Sequence of chain 37.C:
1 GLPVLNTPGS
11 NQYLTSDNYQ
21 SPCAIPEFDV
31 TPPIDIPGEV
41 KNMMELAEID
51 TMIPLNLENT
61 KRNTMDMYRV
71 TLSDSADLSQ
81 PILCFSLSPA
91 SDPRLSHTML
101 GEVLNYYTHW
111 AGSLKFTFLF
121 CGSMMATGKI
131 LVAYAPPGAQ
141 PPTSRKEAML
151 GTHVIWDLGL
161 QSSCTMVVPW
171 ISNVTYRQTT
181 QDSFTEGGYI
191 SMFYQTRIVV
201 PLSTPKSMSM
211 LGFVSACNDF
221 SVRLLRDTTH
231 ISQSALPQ

Sequence of chain 37.A:
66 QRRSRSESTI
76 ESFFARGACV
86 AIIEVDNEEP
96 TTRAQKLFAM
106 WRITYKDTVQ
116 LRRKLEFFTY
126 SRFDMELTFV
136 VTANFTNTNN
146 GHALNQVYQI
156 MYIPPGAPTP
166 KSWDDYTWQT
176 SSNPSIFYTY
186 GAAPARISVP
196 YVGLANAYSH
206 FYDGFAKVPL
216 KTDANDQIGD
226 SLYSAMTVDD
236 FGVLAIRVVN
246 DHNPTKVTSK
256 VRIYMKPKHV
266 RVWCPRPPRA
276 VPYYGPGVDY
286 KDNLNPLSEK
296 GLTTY

Binding-site contacts:
Ligand atom CAQ contacts residue PHE236 of chain 37.A at 3.5 Å (hydrophobic).
Ligand atom CAH contacts residue TYR110 of chain 37.A at 3.6 Å (hydrophobic).
Ligand atom OAV contacts residue ILE192 of chain 37.A at 3.1 Å.
Ligand atom CAK contacts residue TYR157 of chain 37.A at 3.6 Å (hydrophobic).
Ligand atom NBC contacts residue PHE236 of chain 37.A at 3.7 Å.
Ligand atom CAB contacts residue TYR203 of chain 37.A at 3.6 Å (hydrophobic).
Ligand atom CAX contacts residue PHE236 of chain 37.A at 3.3 Å (hydrophobic).
Ligand atom CAE contacts residue SER204 of chain 37.A at 3.4 Å.
Ligand atom CAE contacts residue TYR110 of chain 37.A at 3.8 Å (hydrophobic).
Ligand atom CAZ contacts residue VAL194 of chain 37.A at 3.9 Å (hydrophobic).
Ligand atom CAY contacts residue VAL194 of chain 37.A at 3.8 Å (hydrophobic).
Ligand atom NAT contacts residue TYR157 of chain 37.A at 3.4 Å.
Ligand atom CBA contacts residue TYR110 of chain 37.A at 3.4 Å (hydrophobic).
Ligand atom NAT contacts residue ILE192 of chain 37.A at 3.8 Å.
Ligand atom CAA contacts residue PRO179 of chain 37.A at 3.3 Å (hydrophobic).
Ligand atom NAU contacts residue LYS111 of chain 37.A at 3.5 Å (salt-bridge).
Ligand atom CAJ contacts residue VAL194 of chain 37.A at 3.6 Å (hydrophobic).
Ligand atom CAN contacts residue ILE108 of chain 37.A at 3.7 Å (hydrophobic).
Ligand atom NBD contacts residue PHE236 of chain 37.A at 3.6 Å.
Ligand atom CAL contacts residue MET130 of chain 37.A at 3.2 Å (hydrophobic).
Ligand atom CAJ contacts residue LEU132 of chain 37.A at 3.3 Å (hydrophobic).
Ligand atom CBB contacts residue MET130 of chain 37.A at 3.7 Å (hydrophobic).
Ligand atom CAL contacts residue LEU132 of chain 37.A at 3.9 Å (hydrophobic).
Ligand atom CAS contacts residue TYR203 of chain 37.A at 3.7 Å (hydrophobic).
Ligand atom CAM contacts residue TYR157 of chain 37.A at 3.8 Å (hydrophobic).
Ligand atom CAF contacts residue LYS111 of chain 37.A at 3.6 Å.
Ligand atom CAA contacts residue SER180 of chain 37.A at 3.6 Å.
Ligand atom CAG contacts residue TYR110 of chain 37.A at 3.7 Å (hydrophobic).
Ligand atom OAC contacts residue TYR110 of chain 37.A at 3.6 Å.
Ligand atom CAR contacts residue TYR203 of chain 37.A at 3.7 Å (hydrophobic).
Ligand atom NBD contacts residue TYR110 of chain 37.A at 3.4 Å.
Ligand atom CAD contacts residue ILE192 of chain 37.A at 3.4 Å (hydrophobic).
Ligand atom CAA contacts residue ILE181 of chain 37.A at 3.8 Å (hydrophobic).
Ligand atom CAA contacts residue ILE155 of chain 37.A at 3.8 Å (hydrophobic).
Ligand atom CAL contacts residue VAL194 of chain 37.A at 3.8 Å (hydrophobic).
Ligand atom CAI contacts residue TYR157 of chain 37.A at 3.6 Å (hydrophobic).
Ligand atom CAX contacts residue TYR110 of chain 37.A at 3.6 Å (hydrophobic).
Ligand atom OAC contacts residue PHE236 of chain 37.A at 3.5 Å.
Ligand atom OAC contacts residue THR109 of chain 37.A at 3.8 Å.
Ligand atom CAO contacts residue PHE236 of chain 37.A at 3.7 Å (hydrophobic).

The small molecule below binds the protein below.
Small molecule (SMILES): CCO/N=C/c1ccc(OCC[C@@H](C)CCN2CCN(c3ccncc3)C2=O)cc1